Binding-site contacts:
Ligand atom C5 contacts residue ALA126 of chain 3.A at 3.8 Å (hydrophobic).
Ligand atom N3 contacts residue GLY222 of chain 3.A at 3.7 Å.
Ligand atom C6 contacts residue ASN247 of chain 3.A at 3.8 Å.
Ligand atom N3 contacts residue VAL221 of chain 3.A at 4.1 Å.
Ligand atom N9 contacts residue ALA125 of chain 3.A at 3.6 Å.
Ligand atom C6 contacts residue PHE204 of chain 3.A at 3.8 Å (hydrophobic).
Ligand atom O6 contacts residue LEU257 of chain 3.A at 3.9 Å.
Ligand atom O6 contacts residue GLY127 of chain 3.A at 3.5 Å.
Ligand atom N1 contacts residue PHE204 of chain 3.A at 3.9 Å.
Ligand atom N1 contacts residue GLU205 of chain 3.A at 2.8 Å (salt-bridge).
Ligand atom N1 contacts residue VAL221 of chain 3.A at 3.6 Å.
Ligand atom C2 contacts residue GLY222 of chain 3.A at 3.7 Å.
Ligand atom C8 contacts residue ALA125 of chain 3.A at 4.1 Å (hydrophobic).
Ligand atom C2 contacts residue VAL221 of chain 3.A at 3.7 Å (hydrophobic).
Ligand atom O2 contacts residue GLU205 of chain 3.A at 2.5 Å (salt-bridge).
Ligand atom C6 contacts residue VAL221 of chain 3.A at 4.0 Å (hydrophobic).
Ligand atom O6 contacts residue GLU205 of chain 3.A at 3.8 Å.
Ligand atom C6 contacts residue GLU205 of chain 3.A at 3.7 Å.
Ligand atom C2 contacts residue PHE204 of chain 3.A at 4.1 Å (hydrophobic).
Ligand atom N7 contacts residue THR246 of chain 3.A at 3.2 Å (h-bond).
Ligand atom O2 contacts residue MET223 of chain 3.A at 3.3 Å.
Ligand atom C5 contacts residue ASN247 of chain 3.A at 3.7 Å.
Ligand atom N7 contacts residue ALA126 of chain 3.A at 3.5 Å.
Ligand atom C2 contacts residue GLU205 of chain 3.A at 3.3 Å.
Ligand atom C4 contacts residue PHE204 of chain 3.A at 3.9 Å (hydrophobic).
Ligand atom C8 contacts residue THR262 of chain 3.A at 3.5 Å.
Ligand atom C8 contacts residue THR246 of chain 3.A at 3.1 Å.
Ligand atom C8 contacts residue ALA126 of chain 3.A at 3.7 Å (hydrophobic).
Ligand atom C2 contacts residue MET223 of chain 3.A at 4.0 Å (hydrophobic).
Ligand atom N9 contacts residue ALA126 of chain 3.A at 3.7 Å.
Ligand atom N3 contacts residue MET223 of chain 3.A at 4.0 Å.
Ligand atom N7 contacts residue ASN247 of chain 3.A at 2.7 Å (h-bond).
Ligand atom C8 contacts residue ASN247 of chain 3.A at 3.6 Å.
Ligand atom C5 contacts residue PHE204 of chain 3.A at 3.9 Å (hydrophobic).
Ligand atom N7 contacts residue GLY127 of chain 3.A at 3.7 Å.
Ligand atom C6 contacts residue GLY127 of chain 3.A at 3.8 Å.
Ligand atom C4 contacts residue ALA126 of chain 3.A at 3.9 Å (hydrophobic).
Ligand atom O2 contacts residue GLY222 of chain 3.A at 3.4 Å.
Ligand atom O6 contacts residue ASN247 of chain 3.A at 2.8 Å (h-bond).
Ligand atom C5 contacts residue GLY127 of chain 3.A at 3.6 Å.

Sequence of chain 3.A:
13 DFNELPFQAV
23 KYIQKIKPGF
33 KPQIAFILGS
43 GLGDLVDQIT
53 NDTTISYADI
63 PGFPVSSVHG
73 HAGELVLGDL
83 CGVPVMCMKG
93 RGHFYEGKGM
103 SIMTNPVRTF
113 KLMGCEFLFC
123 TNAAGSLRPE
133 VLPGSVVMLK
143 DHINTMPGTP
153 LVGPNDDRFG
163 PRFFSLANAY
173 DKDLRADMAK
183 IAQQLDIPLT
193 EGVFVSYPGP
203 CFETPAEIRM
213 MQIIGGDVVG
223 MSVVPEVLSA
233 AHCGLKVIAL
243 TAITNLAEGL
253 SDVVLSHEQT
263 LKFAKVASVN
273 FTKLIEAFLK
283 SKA

The small molecule below binds the protein below.
Small molecule (SMILES): O=c1[nH]c(=O)c2nc[nH]c2[nH]1